Sequence of chain 1.C:
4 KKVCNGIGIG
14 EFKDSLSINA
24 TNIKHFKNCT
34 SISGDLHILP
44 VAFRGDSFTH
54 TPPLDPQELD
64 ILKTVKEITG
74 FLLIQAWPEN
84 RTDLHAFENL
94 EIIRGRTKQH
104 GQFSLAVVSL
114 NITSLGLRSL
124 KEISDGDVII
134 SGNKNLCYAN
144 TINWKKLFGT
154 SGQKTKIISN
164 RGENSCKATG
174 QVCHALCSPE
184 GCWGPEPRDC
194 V

The protein below binds the small molecule below.
Small molecule (SMILES): CC(=O)N[C@@H]1[C@@H](O)[C@H](O)[C@@H](CO)O[C@H]1O

Binding-site contacts:
Ligand atom C8 contacts residue LYS30 of chain 1.C at 3.9 Å.
Ligand atom O5 contacts residue ASN31 of chain 1.C at 2.9 Å (h-bond).
Ligand atom C5 contacts residue ASN31 of chain 1.C at 4.0 Å.
Ligand atom C2 contacts residue ASN31 of chain 1.C at 2.9 Å.
Ligand atom N2 contacts residue ASN31 of chain 1.C at 3.4 Å (h-bond).
Ligand atom C6 contacts residue ASN31 of chain 1.C at 4.3 Å.
Ligand atom C7 contacts residue ASN31 of chain 1.C at 3.3 Å.
Ligand atom O7 contacts residue LYS30 of chain 1.C at 4.0 Å.
Ligand atom C3 contacts residue ASN31 of chain 1.C at 4.3 Å.
Ligand atom C1 contacts residue ASN31 of chain 1.C at 2.8 Å.
Ligand atom O7 contacts residue ASN31 of chain 1.C at 2.7 Å (h-bond).
Ligand atom C7 contacts residue LYS30 of chain 1.C at 4.3 Å.